Binding-site contacts:
Ligand atom N8 contacts residue TRP86 of chain 1.B at 3.6 Å.
Ligand atom C4 contacts residue TYR72 of chain 1.B at 3.5 Å (hydrophobic).
Ligand atom C6 contacts residue TYR72 of chain 1.B at 3.7 Å (hydrophobic).
Ligand atom C23 contacts residue TYR124 of chain 1.B at 3.6 Å (hydrophobic).
Ligand atom N1 contacts residue TRP286 of chain 1.B at 3.6 Å.
Ligand atom C22 contacts residue TYR341 of chain 1.B at 3.4 Å (hydrophobic).
Ligand atom C40 contacts residue TRP86 of chain 1.B at 3.7 Å (hydrophobic).
Ligand atom C3 contacts residue TRP286 of chain 1.B at 3.6 Å (hydrophobic).
Ligand atom C32 contacts residue HIS447 of chain 1.B at 3.4 Å.
Ligand atom C42 contacts residue ASP74 of chain 1.B at 3.6 Å.
Ligand atom C30 contacts residue TRP86 of chain 1.B at 3.5 Å (hydrophobic).
Ligand atom N4 contacts residue PHE338 of chain 1.B at 3.6 Å.
Ligand atom N1 contacts residue TYR124 of chain 1.B at 3.4 Å.
Ligand atom C5 contacts residue TRP286 of chain 1.B at 3.1 Å (hydrophobic).
Ligand atom C36 contacts residue GLU202 of chain 1.B at 3.4 Å.
Ligand atom C28 contacts residue ALA337 of chain 1.B at 3.5 Å (hydrophobic).
Ligand atom C14 contacts residue TYR72 of chain 1.B at 3.7 Å (hydrophobic).
Ligand atom C37 contacts residue TRP86 of chain 1.B at 3.5 Å (hydrophobic).
Ligand atom C34 contacts residue GLY121 of chain 1.B at 3.7 Å.
Ligand atom N1 contacts residue GLU285 of chain 1.B at 3.4 Å (salt-bridge).
Ligand atom N7 contacts residue HIS447 of chain 1.B at 2.9 Å (h-bond).
Ligand atom C41 contacts residue TYR341 of chain 1.B at 3.2 Å (hydrophobic).
Ligand atom C28 contacts residue PHE338 of chain 1.B at 3.7 Å (hydrophobic).
Ligand atom C1 contacts residue TRP286 of chain 1.B at 3.2 Å (hydrophobic).
Ligand atom C25 contacts residue TYR341 of chain 1.B at 3.7 Å (hydrophobic).
Ligand atom C42 contacts residue TYR341 of chain 1.B at 3.4 Å (hydrophobic).
Ligand atom C3 contacts residue TYR72 of chain 1.B at 3.5 Å (hydrophobic).
Ligand atom C11 contacts residue TYR341 of chain 1.B at 3.6 Å (hydrophobic).
Ligand atom C10 contacts residue TYR341 of chain 1.B at 3.5 Å (hydrophobic).
Ligand atom C29 contacts residue ALA337 of chain 1.B at 3.5 Å (hydrophobic).
Ligand atom C6 contacts residue TRP286 of chain 1.B at 3.6 Å (hydrophobic).
Ligand atom C7 contacts residue TYR72 of chain 1.B at 3.8 Å (hydrophobic).
Ligand atom N6 contacts residue PHE338 of chain 1.B at 3.6 Å.
Ligand atom C24 contacts residue TYR124 of chain 1.B at 3.4 Å (hydrophobic).
Ligand atom C39 contacts residue TRP86 of chain 1.B at 3.3 Å (hydrophobic).
Ligand atom C12 contacts residue TYR341 of chain 1.B at 3.3 Å (hydrophobic).
Ligand atom C16 contacts residue TYR72 of chain 1.B at 3.7 Å (hydrophobic).
Ligand atom N5 contacts residue PHE338 of chain 1.B at 3.4 Å.
Ligand atom C20 contacts residue TRP286 of chain 1.B at 3.6 Å (hydrophobic).
Ligand atom C29 contacts residue HIS447 of chain 1.B at 3.2 Å.

Sequence of chain 1.B:
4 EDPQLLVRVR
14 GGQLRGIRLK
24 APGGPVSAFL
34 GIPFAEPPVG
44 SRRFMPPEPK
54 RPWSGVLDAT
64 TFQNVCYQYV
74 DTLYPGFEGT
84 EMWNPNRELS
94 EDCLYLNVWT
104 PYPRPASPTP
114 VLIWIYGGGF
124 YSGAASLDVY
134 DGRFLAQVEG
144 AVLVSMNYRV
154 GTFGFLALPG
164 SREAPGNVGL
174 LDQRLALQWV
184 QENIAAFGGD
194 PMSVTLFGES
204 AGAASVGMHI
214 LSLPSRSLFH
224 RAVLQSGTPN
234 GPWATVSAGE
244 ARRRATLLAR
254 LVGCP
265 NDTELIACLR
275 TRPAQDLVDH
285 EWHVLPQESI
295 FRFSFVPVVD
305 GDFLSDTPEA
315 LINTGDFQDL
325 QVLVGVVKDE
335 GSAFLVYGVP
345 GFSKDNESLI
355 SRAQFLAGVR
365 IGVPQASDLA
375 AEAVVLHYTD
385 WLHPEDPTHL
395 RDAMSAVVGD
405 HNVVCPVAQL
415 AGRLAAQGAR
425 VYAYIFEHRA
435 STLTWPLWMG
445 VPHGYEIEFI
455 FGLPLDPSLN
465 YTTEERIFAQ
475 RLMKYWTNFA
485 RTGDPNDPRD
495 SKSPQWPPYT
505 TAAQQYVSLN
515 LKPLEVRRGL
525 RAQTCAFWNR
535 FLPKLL

The protein below binds the small molecule below.
Small molecule (SMILES): Nc1ccc2c(c1)c(-c1ccccc1)[n+](CCCCCCc1cn(CCNc3c4c(nc5ccccc35)CCCC4)nn1)c1cc(N)ccc21